Sequence of chain 1.A:
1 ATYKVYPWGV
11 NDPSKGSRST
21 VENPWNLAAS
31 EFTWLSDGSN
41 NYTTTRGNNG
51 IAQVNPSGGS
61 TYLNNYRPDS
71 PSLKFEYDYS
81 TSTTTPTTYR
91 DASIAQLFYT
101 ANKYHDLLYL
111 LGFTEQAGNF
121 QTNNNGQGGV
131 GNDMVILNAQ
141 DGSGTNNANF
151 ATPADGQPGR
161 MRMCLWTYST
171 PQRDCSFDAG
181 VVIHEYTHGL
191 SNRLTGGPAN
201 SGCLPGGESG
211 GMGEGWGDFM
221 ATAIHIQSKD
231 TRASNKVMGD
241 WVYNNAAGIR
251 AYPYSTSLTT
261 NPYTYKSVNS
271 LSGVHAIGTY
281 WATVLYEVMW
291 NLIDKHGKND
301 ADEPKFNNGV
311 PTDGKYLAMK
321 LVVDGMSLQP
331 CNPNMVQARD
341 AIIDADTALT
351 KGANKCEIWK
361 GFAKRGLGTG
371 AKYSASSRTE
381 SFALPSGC

A small-molecule ligand and the protein it binds are described below.
Small molecule (SMILES): CC(=O)N[C@H]1[C@H](O[C@H]2[C@H](O)[C@@H](NC(C)=O)CO[C@@H]2CO)O[C@H](CO)[C@@H](O)[C@@H]1O

Binding-site contacts:
Ligand atom C7 contacts residue ASN41 of chain 1.A at 3.5 Å.
Ligand atom N2 contacts residue ASN41 of chain 1.A at 2.9 Å (h-bond).
Ligand atom C8 contacts residue LEU27 of chain 1.A at 4.2 Å (hydrophobic).
Ligand atom C5 contacts residue ASN41 of chain 1.A at 3.6 Å.
Ligand atom O5 contacts residue ASN41 of chain 1.A at 2.3 Å (h-bond).
Ligand atom C3 contacts residue ASN41 of chain 1.A at 3.8 Å.
Ligand atom C6 contacts residue PHE32 of chain 1.A at 4.0 Å (hydrophobic).
Ligand atom C6 contacts residue THR33 of chain 1.A at 3.9 Å.
Ligand atom O7 contacts residue ASN41 of chain 1.A at 3.7 Å.
Ligand atom O6 contacts residue THR33 of chain 1.A at 3.9 Å.
Ligand atom C8 contacts residue THR33 of chain 1.A at 3.7 Å.
Ligand atom C2 contacts residue ASN41 of chain 1.A at 2.5 Å.
Ligand atom C8 contacts residue GLU31 of chain 1.A at 4.0 Å.
Ligand atom C1 contacts residue ASN41 of chain 1.A at 1.4 Å.
Ligand atom C4 contacts residue ASN41 of chain 1.A at 4.2 Å.